Binding-site contacts:
Ligand atom O7 contacts residue ASN146 of chain 3.A at 3.4 Å (h-bond).
Ligand atom O7 contacts residue LYS143 of chain 3.A at 4.2 Å.
Ligand atom N2 contacts residue ASN146 of chain 3.A at 2.9 Å (h-bond).
Ligand atom C4 contacts residue ASN146 of chain 3.A at 4.2 Å.
Ligand atom C7 contacts residue ILE436 of chain 3.A at 4.3 Å (hydrophobic).
Ligand atom C1 contacts residue ASN146 of chain 3.A at 1.4 Å.
Ligand atom C8 contacts residue ILE467 of chain 3.A at 4.0 Å (hydrophobic).
Ligand atom C3 contacts residue ASN146 of chain 3.A at 3.8 Å.
Ligand atom C7 contacts residue ASN146 of chain 3.A at 3.3 Å.
Ligand atom C2 contacts residue ASN146 of chain 3.A at 2.4 Å.
Ligand atom C8 contacts residue ILE436 of chain 3.A at 3.8 Å (hydrophobic).
Ligand atom O5 contacts residue ASN146 of chain 3.A at 2.4 Å (h-bond).
Ligand atom C8 contacts residue ASN146 of chain 3.A at 4.5 Å.
Ligand atom C5 contacts residue ASN146 of chain 3.A at 3.7 Å.

Sequence of chain 3.A:
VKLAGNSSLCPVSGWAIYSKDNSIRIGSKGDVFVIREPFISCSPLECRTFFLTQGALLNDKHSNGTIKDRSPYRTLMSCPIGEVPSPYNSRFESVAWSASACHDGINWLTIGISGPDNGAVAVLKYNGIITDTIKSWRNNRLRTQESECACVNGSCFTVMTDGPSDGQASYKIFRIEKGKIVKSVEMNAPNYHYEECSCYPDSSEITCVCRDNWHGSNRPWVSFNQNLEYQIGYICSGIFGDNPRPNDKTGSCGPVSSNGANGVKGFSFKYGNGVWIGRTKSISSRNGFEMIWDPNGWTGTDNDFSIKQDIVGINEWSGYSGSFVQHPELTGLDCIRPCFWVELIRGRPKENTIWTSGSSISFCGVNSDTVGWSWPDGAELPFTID

The protein below binds the small molecule below.
Small molecule (SMILES): CC(=O)N[C@@H]1[C@@H](O)[C@H](O)[C@@H](CO)O[C@H]1O